A protein and the small-molecule ligand that binds it are described below.
Small molecule (SMILES): C[C@H](CCC[C@@H](C)CC(=O)O)CC[C@H]1[C@@H](C)CC=CC1(C)C

Binding-site contacts:
Ligand atom C15 contacts residue GLN53 of chain 2.A at 3.4 Å.
Ligand atom O22 contacts residue GLN53 of chain 2.A at 3.8 Å.
Ligand atom C17 contacts residue PHE217 of chain 2.A at 4.0 Å (hydrophobic).
Ligand atom C13 contacts residue PHE91 of chain 2.A at 4.0 Å (hydrophobic).
Ligand atom C4 contacts residue ILE46 of chain 2.A at 3.4 Å (hydrophobic).
Ligand atom C15 contacts residue ARG94 of chain 2.A at 3.5 Å.
Ligand atom C3 contacts residue ILE46 of chain 2.A at 4.0 Å (hydrophobic).
Ligand atom O21 contacts residue ALA49 of chain 2.A at 3.4 Å.
Ligand atom O21 contacts residue ARG94 of chain 2.A at 3.7 Å.
Ligand atom C6 contacts residue CYS210 of chain 2.A at 3.7 Å (hydrophobic).
Ligand atom O21 contacts residue LEU104 of chain 2.A at 3.3 Å.
Ligand atom C19 contacts residue CYS210 of chain 2.A at 4.0 Å (hydrophobic).
Ligand atom C20 contacts residue LEU104 of chain 2.A at 3.7 Å (hydrophobic).
Ligand atom C3 contacts residue VAL120 of chain 2.A at 3.8 Å (hydrophobic).
Ligand atom C15 contacts residue ALA105 of chain 2.A at 3.7 Å (hydrophobic).
Ligand atom O21 contacts residue GLN53 of chain 2.A at 3.9 Å.
Ligand atom O22 contacts residue ALA105 of chain 2.A at 4.0 Å.
Ligand atom C14 contacts residue GLN53 of chain 2.A at 3.5 Å.
Ligand atom C11 contacts residue ILE46 of chain 2.A at 4.0 Å (hydrophobic).
Ligand atom C11 contacts residue PHE91 of chain 2.A at 3.7 Å (hydrophobic).
Ligand atom O22 contacts residue ARG94 of chain 2.A at 2.6 Å (salt-bridge).
Ligand atom C7 contacts residue CYS210 of chain 2.A at 3.9 Å (hydrophobic).
Ligand atom C5 contacts residue CYS210 of chain 2.A at 4.0 Å (hydrophobic).
Ligand atom C14 contacts residue ALA49 of chain 2.A at 3.7 Å (hydrophobic).
Ligand atom C16 contacts residue ILE46 of chain 2.A at 3.7 Å (hydrophobic).
Ligand atom C17 contacts residue HIS213 of chain 2.A at 3.8 Å.
Ligand atom C18 contacts residue CYS210 of chain 2.A at 4.0 Å (hydrophobic).
Ligand atom C20 contacts residue PHE91 of chain 2.A at 3.2 Å (hydrophobic).
Ligand atom C12 contacts residue PHE91 of chain 2.A at 3.6 Å (hydrophobic).
Ligand atom C17 contacts residue CYS210 of chain 2.A at 3.9 Å (hydrophobic).
Ligand atom C14 contacts residue ALA50 of chain 2.A at 3.9 Å (hydrophobic).
Ligand atom O22 contacts residue PHE91 of chain 2.A at 3.4 Å.
Ligand atom C18 contacts residue PHE91 of chain 2.A at 3.5 Å (hydrophobic).
Ligand atom C12 contacts residue LEU87 of chain 2.A at 4.0 Å (hydrophobic).
Ligand atom C7 contacts residue ILE46 of chain 2.A at 4.0 Å (hydrophobic).
Ligand atom O21 contacts residue ALA105 of chain 2.A at 2.7 Å (h-bond).
Ligand atom C10 contacts residue ALA50 of chain 2.A at 3.8 Å (hydrophobic).
Ligand atom C11 contacts residue ALA50 of chain 2.A at 3.9 Å (hydrophobic).
Ligand atom C8 contacts residue ILE46 of chain 2.A at 3.6 Å (hydrophobic).
Ligand atom C12 contacts residue ALA50 of chain 2.A at 3.9 Å (hydrophobic).

Sequence of chain 2.A:
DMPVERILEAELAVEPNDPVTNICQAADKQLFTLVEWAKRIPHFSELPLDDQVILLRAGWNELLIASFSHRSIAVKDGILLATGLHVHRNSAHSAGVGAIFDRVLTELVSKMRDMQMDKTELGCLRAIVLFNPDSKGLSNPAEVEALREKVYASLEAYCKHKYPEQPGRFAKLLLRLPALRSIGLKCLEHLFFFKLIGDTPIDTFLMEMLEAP